Sequence of chain 1.D:
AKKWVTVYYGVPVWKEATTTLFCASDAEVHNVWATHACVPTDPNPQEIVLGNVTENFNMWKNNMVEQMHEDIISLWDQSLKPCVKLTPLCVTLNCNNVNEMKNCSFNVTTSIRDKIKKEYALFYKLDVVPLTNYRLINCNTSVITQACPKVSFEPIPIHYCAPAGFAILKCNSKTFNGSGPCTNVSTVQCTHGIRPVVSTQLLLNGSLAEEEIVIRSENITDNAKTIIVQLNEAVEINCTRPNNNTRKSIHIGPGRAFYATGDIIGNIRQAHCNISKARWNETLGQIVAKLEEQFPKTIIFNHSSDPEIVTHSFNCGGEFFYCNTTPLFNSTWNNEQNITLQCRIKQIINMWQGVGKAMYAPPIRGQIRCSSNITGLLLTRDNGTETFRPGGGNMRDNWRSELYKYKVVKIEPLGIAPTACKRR

Binding-site contacts:
Ligand atom O6 contacts residue CYS421 of chain 1.D at 4.5 Å.
Ligand atom C4 contacts residue ASN243 of chain 1.D at 4.2 Å.
Ligand atom C8 contacts residue ASN356 of chain 1.D at 3.4 Å.
Ligand atom C3 contacts residue SER422 of chain 1.D at 3.6 Å.
Ligand atom O7 contacts residue ASN243 of chain 1.D at 3.7 Å.
Ligand atom N2 contacts residue ASN243 of chain 1.D at 2.9 Å (h-bond).
Ligand atom C7 contacts residue ASN356 of chain 1.D at 4.0 Å.
Ligand atom C6 contacts residue GLU192 of chain 1.D at 4.0 Å.
Ligand atom C4 contacts residue SER422 of chain 1.D at 4.0 Å.
Ligand atom C1 contacts residue ASN243 of chain 1.D at 1.4 Å.
Ligand atom O6 contacts residue GLY358 of chain 1.D at 3.6 Å.
Ligand atom O7 contacts residue SER422 of chain 1.D at 4.4 Å.
Ligand atom C1 contacts residue SER422 of chain 1.D at 4.0 Å.
Ligand atom C7 contacts residue ASN243 of chain 1.D at 3.5 Å.
Ligand atom C3 contacts residue ASN243 of chain 1.D at 3.8 Å.
Ligand atom C7 contacts residue SER423 of chain 1.D at 4.0 Å.
Ligand atom C5 contacts residue GLU192 of chain 1.D at 3.2 Å.
Ligand atom C5 contacts residue SER422 of chain 1.D at 3.6 Å.
Ligand atom C2 contacts residue ASN243 of chain 1.D at 2.5 Å.
Ligand atom O3 contacts residue CYS421 of chain 1.D at 4.0 Å.
Ligand atom C8 contacts residue SER423 of chain 1.D at 3.9 Å.
Ligand atom C6 contacts residue GLY358 of chain 1.D at 4.4 Å.
Ligand atom C8 contacts residue PHE355 of chain 1.D at 3.9 Å (hydrophobic).
Ligand atom O7 contacts residue ASN356 of chain 1.D at 4.3 Å.
Ligand atom C3 contacts residue GLU192 of chain 1.D at 4.3 Å.
Ligand atom O4 contacts residue SER422 of chain 1.D at 4.0 Å.
Ligand atom O7 contacts residue PRO193 of chain 1.D at 3.4 Å.
Ligand atom O5 contacts residue GLU192 of chain 1.D at 3.8 Å.
Ligand atom C4 contacts residue GLU192 of chain 1.D at 4.1 Å.
Ligand atom C2 contacts residue SER423 of chain 1.D at 3.9 Å.
Ligand atom C5 contacts residue ASN243 of chain 1.D at 3.7 Å.
Ligand atom O5 contacts residue ASN243 of chain 1.D at 2.4 Å (h-bond).
Ligand atom O4 contacts residue GLU192 of chain 1.D at 4.2 Å.
Ligand atom C8 contacts residue LEU242 of chain 1.D at 3.5 Å (hydrophobic).
Ligand atom C1 contacts residue SER423 of chain 1.D at 4.0 Å.
Ligand atom O5 contacts residue SER422 of chain 1.D at 4.2 Å.
Ligand atom C2 contacts residue SER422 of chain 1.D at 4.3 Å.
Ligand atom C1 contacts residue GLU192 of chain 1.D at 3.9 Å.
Ligand atom C3 contacts residue SER423 of chain 1.D at 4.1 Å.
Ligand atom N2 contacts residue SER423 of chain 1.D at 3.0 Å (h-bond).

The small molecule below binds the protein below.
Small molecule (SMILES): CC(=O)N[C@H]1[C@H](O[C@H]2[C@H](O)[C@@H](NC(C)=O)CO[C@@H]2CO)O[C@H](CO)[C@@H](O)[C@@H]1O